Binding-site contacts:
Ligand atom O3 contacts residue TYR47 of chain 1.B at 3.5 Å (h-bond).
Ligand atom C10 contacts residue GLU202 of chain 1.B at 3.9 Å.
Ligand atom C5 contacts residue VAL225 of chain 1.B at 3.7 Å (hydrophobic).
Ligand atom C1 contacts residue ASP199 of chain 1.B at 3.8 Å.
Ligand atom C7 contacts residue SER205 of chain 1.B at 3.8 Å.
Ligand atom C17 contacts residue GLU94 of chain 1.B at 3.6 Å.
Ligand atom C14 contacts residue GLU202 of chain 1.B at 3.6 Å.
Ligand atom C2 contacts residue GLY230 of chain 1.B at 3.7 Å.
Ligand atom O1 contacts residue ASP199 of chain 1.B at 2.8 Å (salt-bridge).
Ligand atom C23 contacts residue TRP227 of chain 1.B at 3.8 Å (hydrophobic).
Ligand atom C11 contacts residue GLY228 of chain 1.B at 3.7 Å.
Ligand atom C6 contacts residue VAL225 of chain 1.B at 3.5 Å (hydrophobic).
Ligand atom C14 contacts residue TRP50 of chain 1.B at 3.7 Å (hydrophobic).
Ligand atom C32 contacts residue LEU96 of chain 1.B at 3.7 Å (hydrophobic).
Ligand atom O1 contacts residue GLY238 of chain 1.B at 3.0 Å.
Ligand atom C17 contacts residue LEU96 of chain 1.B at 3.8 Å (hydrophobic).
Ligand atom C15 contacts residue HIS43 of chain 1.B at 3.7 Å.
Ligand atom C6 contacts residue GLY228 of chain 1.B at 3.7 Å.
Ligand atom S1 contacts residue GLU202 of chain 1.B at 3.7 Å.
Ligand atom C2 contacts residue ALA200 of chain 1.B at 3.4 Å (hydrophobic).
Ligand atom C24 contacts residue TRP50 of chain 1.B at 3.7 Å (hydrophobic).
Ligand atom C6 contacts residue TRP227 of chain 1.B at 3.4 Å (hydrophobic).
Ligand atom C16 contacts residue TRP50 of chain 1.B at 3.7 Å (hydrophobic).
Ligand atom O2 contacts residue GLU202 of chain 1.B at 3.6 Å.
Ligand atom C13 contacts residue SER226 of chain 1.B at 3.8 Å.
Ligand atom C5 contacts residue SER226 of chain 1.B at 3.9 Å.
Ligand atom C27 contacts residue TYR47 of chain 1.B at 3.8 Å (hydrophobic).
Ligand atom C15 contacts residue SER226 of chain 1.B at 3.6 Å.
Ligand atom C5 contacts residue TRP227 of chain 1.B at 3.4 Å (hydrophobic).
Ligand atom O3 contacts residue TRP50 of chain 1.B at 3.7 Å.
Ligand atom S1 contacts residue CYS201 of chain 1.B at 3.9 Å.
Ligand atom C19 contacts residue TRP50 of chain 1.B at 3.7 Å (hydrophobic).
Ligand atom C26 contacts residue TRP227 of chain 1.B at 3.8 Å (hydrophobic).
Ligand atom C17 contacts residue ASN95 of chain 1.B at 3.7 Å.
Ligand atom C25 contacts residue TYR47 of chain 1.B at 3.7 Å (hydrophobic).
Ligand atom S1 contacts residue CYS231 of chain 1.B at 3.7 Å.
Ligand atom C7 contacts residue SER226 of chain 1.B at 3.8 Å.
Ligand atom C12 contacts residue GLU202 of chain 1.B at 3.8 Å.
Ligand atom C5 contacts residue GLY228 of chain 1.B at 3.7 Å.
Ligand atom C21 contacts residue GLY228 of chain 1.B at 3.8 Å.

A protein and the small-molecule ligand that binds it are described below.
Small molecule (SMILES): Oc1ccc2c(Cc3ccc(OCCN4CCCC4)cc3)c(-c3ccc(OCCN4CCCC4)nc3)sc2c1

Sequence of chain 1.B:
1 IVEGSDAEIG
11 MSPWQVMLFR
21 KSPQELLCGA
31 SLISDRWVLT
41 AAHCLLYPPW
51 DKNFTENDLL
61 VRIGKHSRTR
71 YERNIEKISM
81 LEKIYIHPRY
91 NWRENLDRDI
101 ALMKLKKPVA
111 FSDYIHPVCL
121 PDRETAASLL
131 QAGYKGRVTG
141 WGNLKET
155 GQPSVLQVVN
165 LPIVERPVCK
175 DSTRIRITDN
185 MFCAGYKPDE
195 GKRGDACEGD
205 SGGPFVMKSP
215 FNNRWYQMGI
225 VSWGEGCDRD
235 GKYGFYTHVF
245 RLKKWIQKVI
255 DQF